Sequence of chain 1.D:
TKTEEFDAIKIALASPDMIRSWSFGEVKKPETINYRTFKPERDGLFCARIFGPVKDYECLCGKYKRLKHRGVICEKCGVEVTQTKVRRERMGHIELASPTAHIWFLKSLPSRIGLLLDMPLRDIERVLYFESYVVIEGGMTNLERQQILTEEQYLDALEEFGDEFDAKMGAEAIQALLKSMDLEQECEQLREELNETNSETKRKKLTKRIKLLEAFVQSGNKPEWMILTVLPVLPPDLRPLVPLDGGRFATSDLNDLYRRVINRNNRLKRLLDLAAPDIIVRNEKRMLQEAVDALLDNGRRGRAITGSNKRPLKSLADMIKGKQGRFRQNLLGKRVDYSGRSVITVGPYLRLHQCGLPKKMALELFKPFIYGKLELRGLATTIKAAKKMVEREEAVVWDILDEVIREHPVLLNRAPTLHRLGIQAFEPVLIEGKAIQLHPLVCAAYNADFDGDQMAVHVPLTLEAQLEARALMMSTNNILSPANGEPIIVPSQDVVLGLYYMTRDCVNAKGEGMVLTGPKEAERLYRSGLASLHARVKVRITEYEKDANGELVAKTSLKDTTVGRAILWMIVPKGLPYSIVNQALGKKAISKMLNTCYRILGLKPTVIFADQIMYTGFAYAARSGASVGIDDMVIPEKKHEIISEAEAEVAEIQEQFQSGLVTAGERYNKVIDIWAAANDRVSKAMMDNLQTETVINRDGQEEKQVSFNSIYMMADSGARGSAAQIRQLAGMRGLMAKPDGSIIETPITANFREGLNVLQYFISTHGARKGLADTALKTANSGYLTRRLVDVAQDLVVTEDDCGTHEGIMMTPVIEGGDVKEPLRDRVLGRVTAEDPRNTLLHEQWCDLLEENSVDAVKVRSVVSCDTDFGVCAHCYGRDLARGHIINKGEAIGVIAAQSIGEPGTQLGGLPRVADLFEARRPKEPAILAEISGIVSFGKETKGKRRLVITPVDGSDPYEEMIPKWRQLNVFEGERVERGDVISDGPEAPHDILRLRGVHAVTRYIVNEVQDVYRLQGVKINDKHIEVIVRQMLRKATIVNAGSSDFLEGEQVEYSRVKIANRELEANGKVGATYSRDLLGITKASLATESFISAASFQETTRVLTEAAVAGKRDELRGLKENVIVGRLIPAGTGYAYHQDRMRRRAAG

Binding-site contacts:
Ligand atom C5' contacts residue ASP464 of chain 1.D at 3.8 Å.
Ligand atom OP1 contacts residue ARG529 of chain 1.C at 3.0 Å (salt-bridge).
Ligand atom C4' contacts residue ASP464 of chain 1.D at 3.2 Å.
Ligand atom C3' contacts residue MG1 of chain 1.S at 3.9 Å.
Ligand atom C4' contacts residue LYS1065 of chain 1.C at 3.5 Å.
Ligand atom O2' contacts residue GLN513 of chain 1.C at 3.1 Å.
Ligand atom OP2 contacts residue ASN568 of chain 1.C at 3.7 Å.
Ligand atom OP1 contacts residue ILE572 of chain 1.C at 3.7 Å.
Ligand atom O2' contacts residue SER509 of chain 1.C at 3.5 Å (h-bond).
Ligand atom C4' contacts residue GLY463 of chain 1.D at 3.2 Å.
Ligand atom P contacts residue LYS1073 of chain 1.C at 3.7 Å.
Ligand atom C3' contacts residue LYS1065 of chain 1.C at 3.7 Å.
Ligand atom P contacts residue GLN688 of chain 1.C at 3.5 Å.
Ligand atom C5' contacts residue ARG529 of chain 1.C at 3.7 Å.
Ligand atom OP1 contacts residue ASN684 of chain 1.C at 3.6 Å.
Ligand atom C5' contacts residue GLY463 of chain 1.D at 3.3 Å.
Ligand atom O4' contacts residue GLY463 of chain 1.D at 3.6 Å.
Ligand atom OP1 contacts residue GLN335 of chain 1.D at 3.4 Å (h-bond).
Ligand atom O2' contacts residue ARG425 of chain 1.D at 2.8 Å (salt-bridge).
Ligand atom O2' contacts residue LYS1065 of chain 1.C at 2.5 Å (salt-bridge).
Ligand atom OP1 contacts residue LYS1073 of chain 1.C at 2.3 Å (salt-bridge).
Ligand atom OP1 contacts residue GLN688 of chain 1.C at 2.6 Å (h-bond).
Ligand atom P contacts residue ARG529 of chain 1.C at 3.9 Å.
Ligand atom OP1 contacts residue ARG687 of chain 1.C at 3.9 Å.
Ligand atom O3' contacts residue LYS1065 of chain 1.C at 3.4 Å (salt-bridge).
Ligand atom O3' contacts residue ASP460 of chain 1.D at 3.0 Å (salt-bridge).
Ligand atom O3' contacts residue GLN688 of chain 1.C at 3.2 Å (h-bond).
Ligand atom OP2 contacts residue LEU1259 of chain 1.C at 2.9 Å.
Ligand atom O3' contacts residue MG1 of chain 1.S at 2.8 Å.
Ligand atom O3' contacts residue ASP462 of chain 1.D at 3.1 Å (salt-bridge).
Ligand atom OP2 contacts residue PRO564 of chain 1.C at 3.8 Å.
Ligand atom C3' contacts residue ASP464 of chain 1.D at 3.3 Å.
Ligand atom OP1 contacts residue PRO564 of chain 1.C at 3.3 Å.
Ligand atom C5' contacts residue GLN688 of chain 1.C at 3.8 Å.
Ligand atom C2' contacts residue LYS1065 of chain 1.C at 3.5 Å.
Ligand atom O2' contacts residue ASP464 of chain 1.D at 3.0 Å (salt-bridge).
Ligand atom C2' contacts residue ARG425 of chain 1.D at 3.6 Å.
Ligand atom O3' contacts residue ARG529 of chain 1.C at 3.8 Å.
Ligand atom O2' contacts residue GLY463 of chain 1.D at 3.6 Å.
Ligand atom O3' contacts residue ASP464 of chain 1.D at 2.5 Å (salt-bridge).

The small molecule below binds the protein below.
Small molecule (SMILES): Nc1ccn([C@@H]2O[C@H](CO[P](=O)(O)O[C@H]3[C@@H](O)[C@H](n4ccc(=O)[nH]c4=O)O[C@@H]3CO[P](=O)(O)O[C@H]3[C@@H](O)[C@H](n4cnc5c(N)ncnc54)O[C@@H]3COP(=O)(O)O)[C@@H](O[P](=O)(O)OC[C@H]3O[C@@H](n4cnc5c(=O)nc(N)[nH]c54)[C@H](O)[C@@H]3O[P](=O)(O)OC[C@H]3O[C@@H](n4cnc5c(=O)nc(N)[nH]c54)[C@H](O)[C@@H]3O[P](=O)(O)OC[C@H]3O[C@@H](n4ccc(N)nc4=O)[C@H](O)[C@@H]3O[P](=O)(O)OC[C@H]3O[C@@H](n4ccc(=O)[nH]c4=O)[C@H](O)[C@@H]3O[P](=O)(O)OC[C@H]3O[C@@H](n4ccc(N)nc4=O)[C@H](O)[C@@H]3O[P](=O)(O)OC[C@H]3O[C@@H](n4cnc5c(N)ncnc54)[C@H](O)[C@@H]3O)[C@H]2O)c(=O)n1

Sequence of chain 1.C:
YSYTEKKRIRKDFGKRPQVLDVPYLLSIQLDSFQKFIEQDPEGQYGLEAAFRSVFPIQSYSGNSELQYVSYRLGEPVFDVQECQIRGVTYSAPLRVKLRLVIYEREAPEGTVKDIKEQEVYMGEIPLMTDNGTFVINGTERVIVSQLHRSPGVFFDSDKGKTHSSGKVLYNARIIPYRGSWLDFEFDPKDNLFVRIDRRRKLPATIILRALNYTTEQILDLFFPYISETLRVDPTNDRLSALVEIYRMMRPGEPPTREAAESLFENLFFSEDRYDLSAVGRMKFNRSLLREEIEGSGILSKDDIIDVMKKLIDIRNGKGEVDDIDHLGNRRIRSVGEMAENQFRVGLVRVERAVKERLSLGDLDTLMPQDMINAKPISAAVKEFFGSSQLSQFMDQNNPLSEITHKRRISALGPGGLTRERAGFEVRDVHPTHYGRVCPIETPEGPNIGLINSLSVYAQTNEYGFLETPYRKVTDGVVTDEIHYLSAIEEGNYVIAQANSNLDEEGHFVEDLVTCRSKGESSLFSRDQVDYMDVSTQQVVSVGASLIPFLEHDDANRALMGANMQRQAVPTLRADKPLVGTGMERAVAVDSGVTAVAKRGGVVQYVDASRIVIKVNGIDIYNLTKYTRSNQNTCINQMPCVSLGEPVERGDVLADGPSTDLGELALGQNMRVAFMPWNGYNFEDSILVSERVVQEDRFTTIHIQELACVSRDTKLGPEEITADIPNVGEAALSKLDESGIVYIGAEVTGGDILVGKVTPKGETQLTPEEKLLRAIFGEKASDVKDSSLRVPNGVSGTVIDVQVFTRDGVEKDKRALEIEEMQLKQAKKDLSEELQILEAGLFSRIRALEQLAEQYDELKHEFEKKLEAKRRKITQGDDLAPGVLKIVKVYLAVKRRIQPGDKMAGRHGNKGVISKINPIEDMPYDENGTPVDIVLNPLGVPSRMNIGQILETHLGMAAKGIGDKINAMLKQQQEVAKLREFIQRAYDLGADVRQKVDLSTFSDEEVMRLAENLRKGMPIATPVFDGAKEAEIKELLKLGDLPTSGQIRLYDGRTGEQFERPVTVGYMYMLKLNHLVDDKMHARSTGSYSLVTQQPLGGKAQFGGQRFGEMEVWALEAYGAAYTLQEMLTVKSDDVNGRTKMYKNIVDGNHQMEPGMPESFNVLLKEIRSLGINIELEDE